Sequence of chain 1.EB:
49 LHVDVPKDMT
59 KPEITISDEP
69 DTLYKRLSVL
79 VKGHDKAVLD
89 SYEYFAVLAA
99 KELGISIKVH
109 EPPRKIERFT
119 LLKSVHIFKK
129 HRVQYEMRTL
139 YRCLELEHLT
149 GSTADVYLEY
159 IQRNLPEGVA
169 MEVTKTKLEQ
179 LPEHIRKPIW

Sequence of chain 1.ZB:
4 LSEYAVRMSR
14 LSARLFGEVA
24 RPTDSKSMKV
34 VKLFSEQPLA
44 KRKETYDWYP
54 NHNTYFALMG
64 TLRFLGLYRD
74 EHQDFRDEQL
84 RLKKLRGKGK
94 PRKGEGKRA

Sequence of chain 1.BC:
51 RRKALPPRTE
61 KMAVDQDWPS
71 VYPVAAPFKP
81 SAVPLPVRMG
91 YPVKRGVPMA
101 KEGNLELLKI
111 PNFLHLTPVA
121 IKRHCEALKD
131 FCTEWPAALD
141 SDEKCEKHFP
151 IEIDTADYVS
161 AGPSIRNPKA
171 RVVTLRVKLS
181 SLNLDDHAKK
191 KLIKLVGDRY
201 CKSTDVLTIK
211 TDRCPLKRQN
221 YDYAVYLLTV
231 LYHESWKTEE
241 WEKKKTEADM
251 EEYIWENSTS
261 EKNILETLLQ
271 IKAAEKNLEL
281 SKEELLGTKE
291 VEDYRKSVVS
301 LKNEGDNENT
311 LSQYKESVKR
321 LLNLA

Binding-site contacts:
Ligand atom C contacts residue HIS321 of chain 1.YB at 3.5 Å.
Ligand atom O contacts residue GLU239 of chain 1.BC at 4.2 Å.
Ligand atom N contacts residue TYR226 of chain 1.BC at 3.6 Å.
Ligand atom O contacts residue ARG13 of chain 1.ZB at 4.1 Å.
Ligand atom CA contacts residue TYR226 of chain 1.BC at 3.7 Å (hydrophobic).
Ligand atom CB contacts residue ARG10 of chain 1.ZB at 3.9 Å.
Ligand atom C contacts residue PHE320 of chain 1.YB at 4.3 Å (hydrophobic).
Ligand atom CA contacts residue PHE320 of chain 1.YB at 3.9 Å (hydrophobic).
Ligand atom CB contacts residue TYR226 of chain 1.BC at 3.4 Å (hydrophobic).
Ligand atom C contacts residue TYR226 of chain 1.BC at 3.6 Å (hydrophobic).
Ligand atom CA contacts residue ARG17 of chain 1.ZB at 4.4 Å.
Ligand atom CB contacts residue PHE325 of chain 1.YB at 3.6 Å (hydrophobic).
Ligand atom O contacts residue HIS321 of chain 1.YB at 3.2 Å.
Ligand atom CB contacts residue HIS321 of chain 1.YB at 4.3 Å.
Ligand atom CA contacts residue HIS321 of chain 1.YB at 3.9 Å.
Ligand atom CB contacts residue THR229 of chain 1.BC at 3.9 Å.
Ligand atom N contacts residue HIS321 of chain 1.YB at 4.3 Å.
Ligand atom O contacts residue PHE325 of chain 1.YB at 3.6 Å.
Ligand atom CB contacts residue ARG17 of chain 1.ZB at 3.4 Å.
Ligand atom O contacts residue PHE320 of chain 1.YB at 3.3 Å.
Ligand atom CB contacts residue PHE320 of chain 1.YB at 3.6 Å (hydrophobic).
Ligand atom O contacts residue TYR226 of chain 1.BC at 3.1 Å.
Ligand atom O contacts residue HIS182 of chain 1.EB at 4.0 Å.

A protein and the small-molecule ligand that binds it are described below.
Small molecule (SMILES): C[C@H](N)C(=O)N[C@@H](C)C(=O)N[C@@H](C)C(=O)N[C@@H](C)C(=O)N[C@@H](C)C(=O)N[C@@H](C)C(=O)N[C@@H](C)C(=O)N[C@@H](C)C(=O)N[C@@H](C)C(=O)N[C@@H](C)C(=O)N[C@@H](C)C(=O)N[C@@H](C)C(=O)N[C@@H](C)C(=O)N[C@@H](C)C(=O)N[C@@H](C)C(=O)N[C@@H](C)C(=O)N[C@@H](C)C(=O)N[C@@H](C)C=O

Sequence of chain 1.YB:
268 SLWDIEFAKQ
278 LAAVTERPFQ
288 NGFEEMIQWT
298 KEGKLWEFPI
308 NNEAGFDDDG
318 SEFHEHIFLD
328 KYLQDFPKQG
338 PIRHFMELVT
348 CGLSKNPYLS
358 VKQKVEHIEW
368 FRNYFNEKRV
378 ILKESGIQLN